Sequence of chain 1.A:
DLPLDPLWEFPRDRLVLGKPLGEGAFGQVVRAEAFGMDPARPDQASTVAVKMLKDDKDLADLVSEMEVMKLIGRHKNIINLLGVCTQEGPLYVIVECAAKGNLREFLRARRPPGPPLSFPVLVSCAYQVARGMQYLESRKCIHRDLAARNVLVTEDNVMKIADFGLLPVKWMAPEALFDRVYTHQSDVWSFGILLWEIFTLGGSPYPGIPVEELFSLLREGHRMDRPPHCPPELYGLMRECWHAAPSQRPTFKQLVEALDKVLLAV

Binding-site contacts:
Ligand atom CAW contacts residue GLY114 of chain 1.A at 3.8 Å.
Ligand atom CAL contacts residue GLU109 of chain 1.A at 3.9 Å.
Ligand atom NAF contacts residue ALA59 of chain 1.A at 3.9 Å.
Ligand atom CAJ contacts residue LEU177 of chain 1.A at 3.5 Å (hydrophobic).
Ligand atom NAE contacts residue ILE92 of chain 1.A at 3.9 Å.
Ligand atom NAF contacts residue GLU109 of chain 1.A at 3.4 Å (salt-bridge).
Ligand atom CAZ contacts residue GLU33 of chain 1.A at 4.0 Å.
Ligand atom CAU contacts residue GLY114 of chain 1.A at 3.8 Å.
Ligand atom CBC contacts residue LEU177 of chain 1.A at 3.8 Å (hydrophobic).
Ligand atom CBC contacts residue ARG174 of chain 1.A at 3.1 Å.
Ligand atom NAE contacts residue GLU109 of chain 1.A at 2.8 Å (salt-bridge).
Ligand atom NAG contacts residue ALA112 of chain 1.A at 3.9 Å.
Ligand atom CAW contacts residue ALA112 of chain 1.A at 3.1 Å (hydrophobic).
Ligand atom NAH contacts residue GLY114 of chain 1.A at 3.8 Å.
Ligand atom CAQ contacts residue VAL108 of chain 1.A at 4.0 Å (hydrophobic).
Ligand atom CAT contacts residue ALA111 of chain 1.A at 3.2 Å (hydrophobic).
Ligand atom OAC contacts residue VAL39 of chain 1.A at 3.9 Å.
Ligand atom NAE contacts residue ALA59 of chain 1.A at 3.6 Å.
Ligand atom CAX contacts residue ALA111 of chain 1.A at 3.3 Å (hydrophobic).
Ligand atom CAL contacts residue LEU177 of chain 1.A at 3.6 Å (hydrophobic).
Ligand atom NAE contacts residue ALA111 of chain 1.A at 3.7 Å.
Ligand atom CL2 contacts residue LEU31 of chain 1.A at 3.0 Å.
Ligand atom CAX contacts residue ALA112 of chain 1.A at 4.0 Å (hydrophobic).
Ligand atom CAS contacts residue GLU33 of chain 1.A at 3.2 Å.
Ligand atom NAE contacts residue CYS110 of chain 1.A at 3.7 Å.
Ligand atom CL1 contacts residue ALA187 of chain 1.A at 3.8 Å.
Ligand atom CAN contacts residue LEU177 of chain 1.A at 4.0 Å (hydrophobic).
Ligand atom CAQ contacts residue LEU177 of chain 1.A at 3.9 Å (hydrophobic).
Ligand atom NAF contacts residue ALA111 of chain 1.A at 2.9 Å (h-bond).
Ligand atom NAI contacts residue ARG174 of chain 1.A at 3.5 Å (salt-bridge).
Ligand atom CAN contacts residue ALA111 of chain 1.A at 3.8 Å (hydrophobic).
Ligand atom CAO contacts residue LEU177 of chain 1.A at 3.7 Å (hydrophobic).
Ligand atom NAG contacts residue GLY114 of chain 1.A at 3.5 Å.
Ligand atom NAF contacts residue CYS110 of chain 1.A at 3.3 Å.
Ligand atom CAX contacts residue GLY114 of chain 1.A at 3.5 Å.
Ligand atom CBA contacts residue GLY114 of chain 1.A at 4.0 Å.
Ligand atom NAI contacts residue ASN115 of chain 1.A at 3.1 Å.
Ligand atom NAI contacts residue LEU177 of chain 1.A at 3.7 Å.
Ligand atom CBC contacts residue ASN115 of chain 1.A at 4.0 Å.
Ligand atom CBD contacts residue ASN115 of chain 1.A at 3.7 Å.

The protein below binds the small molecule below.
Small molecule (SMILES): C[C@@H](Oc1ccc2[nH]nc(/C=C/c3cnn(CCO)c3)c2c1)c1c(Cl)cncc1Cl